Sequence of chain 1.A:
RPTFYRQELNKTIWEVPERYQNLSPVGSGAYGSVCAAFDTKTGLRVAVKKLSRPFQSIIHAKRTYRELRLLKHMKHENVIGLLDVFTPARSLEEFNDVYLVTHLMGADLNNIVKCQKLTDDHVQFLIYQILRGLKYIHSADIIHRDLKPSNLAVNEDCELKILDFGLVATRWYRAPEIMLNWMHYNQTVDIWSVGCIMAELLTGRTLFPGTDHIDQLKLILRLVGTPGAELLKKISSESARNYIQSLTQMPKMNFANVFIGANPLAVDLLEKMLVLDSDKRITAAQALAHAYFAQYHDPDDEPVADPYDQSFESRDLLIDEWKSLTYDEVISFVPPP

Binding-site contacts:
Ligand atom CAF contacts residue ARG189 of chain 1.A at 4.0 Å.
Ligand atom CAH contacts residue ARG149 of chain 1.A at 3.5 Å.
Ligand atom CAJ contacts residue ILE193 of chain 1.A at 3.6 Å (hydrophobic).
Ligand atom CAR contacts residue TYR200 of chain 1.A at 4.5 Å (hydrophobic).
Ligand atom CAJ contacts residue VAL204 of chain 1.A at 4.0 Å (hydrophobic).
Ligand atom CAK contacts residue ILE193 of chain 1.A at 3.7 Å (hydrophobic).
Ligand atom CAM contacts residue TRP197 of chain 1.A at 3.8 Å (hydrophobic).
Ligand atom CAK contacts residue ARG189 of chain 1.A at 3.8 Å.
Ligand atom CAN contacts residue TYR200 of chain 1.A at 4.2 Å (hydrophobic).
Ligand atom CAQ contacts residue TYR200 of chain 1.A at 4.0 Å (hydrophobic).
Ligand atom CAG contacts residue TRP197 of chain 1.A at 4.1 Å (hydrophobic).
Ligand atom CL1 contacts residue VAL204 of chain 1.A at 3.6 Å.
Ligand atom CAG contacts residue ILE193 of chain 1.A at 3.8 Å (hydrophobic).
Ligand atom CAJ contacts residue TYR200 of chain 1.A at 4.1 Å (hydrophobic).
Ligand atom CAO contacts residue TRP197 of chain 1.A at 4.2 Å (hydrophobic).
Ligand atom CL1 contacts residue ILE193 of chain 1.A at 2.3 Å.
Ligand atom CAF contacts residue ILE193 of chain 1.A at 4.1 Å (hydrophobic).
Ligand atom CAI contacts residue ARG149 of chain 1.A at 3.6 Å.
Ligand atom CAS contacts residue ARG189 of chain 1.A at 4.4 Å.
Ligand atom CAS contacts residue VAL204 of chain 1.A at 4.3 Å (hydrophobic).
Ligand atom CAW contacts residue TRP197 of chain 1.A at 3.7 Å (hydrophobic).
Ligand atom CAR contacts residue ARG149 of chain 1.A at 3.3 Å.
Ligand atom CL1 contacts residue ARG189 of chain 1.A at 3.8 Å.
Ligand atom CAQ contacts residue ARG149 of chain 1.A at 3.4 Å.
Ligand atom NAX contacts residue TYR200 of chain 1.A at 4.1 Å.
Ligand atom CAO contacts residue TYR200 of chain 1.A at 4.3 Å (hydrophobic).
Ligand atom CAL contacts residue ARG189 of chain 1.A at 4.3 Å.
Ligand atom CAK contacts residue ARG149 of chain 1.A at 3.7 Å.
Ligand atom CAT contacts residue TRP197 of chain 1.A at 4.3 Å (hydrophobic).
Ligand atom CAJ contacts residue ARG149 of chain 1.A at 3.9 Å.
Ligand atom CL1 contacts residue ARG149 of chain 1.A at 3.7 Å.
Ligand atom CAS contacts residue ILE193 of chain 1.A at 3.0 Å (hydrophobic).
Ligand atom CAS contacts residue ARG149 of chain 1.A at 3.7 Å.
Ligand atom CAH contacts residue TYR200 of chain 1.A at 3.5 Å (hydrophobic).
Ligand atom OAA contacts residue TYR200 of chain 1.A at 4.0 Å.
Ligand atom OAA contacts residue ARG149 of chain 1.A at 2.8 Å (salt-bridge).

The protein below binds the small molecule below.
Small molecule (SMILES): O=C(c1ccc(Cl)cc1)N1C[C@@H]2C[C@H](C1)c1cccc(=O)n1C2